The small molecule below binds the protein below.
Small molecule (SMILES): CC1(C)S[C@H]([C@H](NC(=O)CCC(=O)C23[C]4[C]5[C]6[C]2[Ru]56432789[C]3[C]2[C]7[C]8[C]39)C(=O)O)N[C@H]1C(=O)O

Binding-site contacts:
Ligand atom C11 contacts residue LYS57 of chain 1.A at 4.0 Å.
Ligand atom C52 contacts residue ILE130 of chain 1.A at 3.7 Å (hydrophobic).
Ligand atom O38 contacts residue ALA173 of chain 1.A at 3.7 Å.
Ligand atom S49 contacts residue ILE130 of chain 1.A at 3.7 Å.
Ligand atom N33 contacts residue ALA173 of chain 1.A at 4.1 Å.
Ligand atom C53 contacts residue ILE130 of chain 1.A at 4.5 Å (hydrophobic).
Ligand atom S49 contacts residue ALA173 of chain 1.A at 3.6 Å.
Ligand atom N30 contacts residue LYS57 of chain 1.A at 4.2 Å.
Ligand atom C32 contacts residue ALA173 of chain 1.A at 4.3 Å (hydrophobic).
Ligand atom C34 contacts residue ALA173 of chain 1.A at 3.6 Å (hydrophobic).
Ligand atom C53 contacts residue HIS172 of chain 1.A at 4.1 Å.
Ligand atom C31 contacts residue ALA173 of chain 1.A at 4.4 Å (hydrophobic).
Ligand atom N33 contacts residue HIS172 of chain 1.A at 3.1 Å (h-bond).
Ligand atom S49 contacts residue ALA129 of chain 1.A at 4.5 Å.
Ligand atom C17 contacts residue LYS57 of chain 1.A at 4.1 Å.
Ligand atom C17 contacts residue GLU60 of chain 1.A at 4.1 Å.
Ligand atom C34 contacts residue HIS172 of chain 1.A at 3.4 Å.
Ligand atom C53 contacts residue GLN167 of chain 1.A at 3.6 Å.
Ligand atom C50 contacts residue ILE130 of chain 1.A at 4.5 Å (hydrophobic).
Ligand atom C51 contacts residue HIS172 of chain 1.A at 4.2 Å.
Ligand atom C20 contacts residue THR61 of chain 1.A at 4.2 Å.
Ligand atom O67 contacts residue ILE130 of chain 1.A at 4.5 Å.
Ligand atom C24 contacts residue LYS57 of chain 1.A at 4.1 Å.
Ligand atom O38 contacts residue LYS57 of chain 1.A at 3.0 Å (salt-bridge).
Ligand atom C53 contacts residue ALA173 of chain 1.A at 3.7 Å (hydrophobic).
Ligand atom O64 contacts residue HIS172 of chain 1.A at 3.7 Å.
Ligand atom O67 contacts residue ALA129 of chain 1.A at 3.5 Å (h-bond).
Ligand atom C16 contacts residue THR61 of chain 1.A at 3.6 Å.
Ligand atom S49 contacts residue HIS172 of chain 1.A at 4.5 Å.
Ligand atom O28 contacts residue LYS57 of chain 1.A at 2.9 Å (salt-bridge).
Ligand atom O28 contacts residue GLU60 of chain 1.A at 3.5 Å (salt-bridge).
Ligand atom C32 contacts residue LYS57 of chain 1.A at 4.1 Å.
Ligand atom C24 contacts residue GLU60 of chain 1.A at 4.3 Å.
Ligand atom N30 contacts residue HIS172 of chain 1.A at 4.5 Å.
Ligand atom C63 contacts residue HIS172 of chain 1.A at 4.5 Å.
Ligand atom C50 contacts residue ALA173 of chain 1.A at 4.3 Å (hydrophobic).

Sequence of chain 1.A:
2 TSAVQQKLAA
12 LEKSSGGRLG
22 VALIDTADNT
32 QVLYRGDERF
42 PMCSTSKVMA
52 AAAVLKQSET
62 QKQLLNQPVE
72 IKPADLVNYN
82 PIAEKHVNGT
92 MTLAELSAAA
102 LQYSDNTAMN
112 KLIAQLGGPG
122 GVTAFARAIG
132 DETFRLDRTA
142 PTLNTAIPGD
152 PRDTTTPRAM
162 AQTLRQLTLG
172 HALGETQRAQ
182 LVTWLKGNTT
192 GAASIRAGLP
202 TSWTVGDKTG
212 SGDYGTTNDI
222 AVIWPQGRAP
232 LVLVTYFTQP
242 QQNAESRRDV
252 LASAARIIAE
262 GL